A small-molecule ligand and the protein it binds are described below.
Small molecule (SMILES): C[C@@H]1O[C@@H](O)[C@@H](O)[C@H](O)[C@@H]1O

Sequence of chain 1.B:
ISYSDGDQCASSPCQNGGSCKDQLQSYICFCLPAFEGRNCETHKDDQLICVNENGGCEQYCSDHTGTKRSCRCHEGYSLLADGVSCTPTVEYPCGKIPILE

Binding-site contacts:
Ligand atom C1 contacts residue GLU91 of chain 1.B at 4.1 Å.
Ligand atom C4 contacts residue GLU91 of chain 1.B at 3.7 Å.
Ligand atom C3 contacts residue GLU91 of chain 1.B at 3.5 Å.
Ligand atom O2 contacts residue GLU91 of chain 1.B at 4.4 Å.
Ligand atom O3 contacts residue GLU91 of chain 1.B at 3.0 Å (salt-bridge).
Ligand atom O4 contacts residue GLU91 of chain 1.B at 2.9 Å (salt-bridge).
Ligand atom C2 contacts residue GLU91 of chain 1.B at 3.3 Å.